Sequence of chain 1.C:
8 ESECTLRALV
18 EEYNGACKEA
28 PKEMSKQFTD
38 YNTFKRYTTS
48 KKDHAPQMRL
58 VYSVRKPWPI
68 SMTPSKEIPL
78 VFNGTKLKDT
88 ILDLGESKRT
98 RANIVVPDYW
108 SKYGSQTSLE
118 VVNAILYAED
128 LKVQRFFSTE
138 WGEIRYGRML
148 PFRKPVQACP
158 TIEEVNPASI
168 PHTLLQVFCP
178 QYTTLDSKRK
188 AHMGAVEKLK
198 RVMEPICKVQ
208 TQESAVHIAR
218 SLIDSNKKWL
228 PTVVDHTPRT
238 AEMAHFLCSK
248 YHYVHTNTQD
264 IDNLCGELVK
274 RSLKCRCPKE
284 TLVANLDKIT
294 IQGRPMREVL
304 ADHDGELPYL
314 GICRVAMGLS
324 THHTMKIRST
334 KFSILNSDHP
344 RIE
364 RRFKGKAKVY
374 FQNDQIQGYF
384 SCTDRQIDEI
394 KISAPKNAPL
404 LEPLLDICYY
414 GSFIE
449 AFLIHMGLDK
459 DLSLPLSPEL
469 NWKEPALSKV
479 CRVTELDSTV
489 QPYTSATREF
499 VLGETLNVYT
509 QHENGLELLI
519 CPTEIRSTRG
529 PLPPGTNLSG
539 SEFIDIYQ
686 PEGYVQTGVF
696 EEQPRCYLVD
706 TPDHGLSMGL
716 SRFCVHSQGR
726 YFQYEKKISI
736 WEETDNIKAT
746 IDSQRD

A small-molecule ligand and the protein it binds are described below.
Small molecule (SMILES): CO[C@@H]1[C@H](O)[C@@H](COP(=O)(O)OP(=O)(O)OP(=O)(O)OC[C@H]2O[C@@H]([n+]3cn(C)c4c(=O)[nH]c(N)nc43)[C@H](O)[C@@H]2O)O[C@H]1n1cnc2c(N)ncnc21

Binding-site contacts:
Ligand atom O2 contacts residue LYS42 of chain 1.C at 3.8 Å.
Ligand atom C4 contacts residue ILE671 of chain 1.B at 3.9 Å (hydrophobic).
Ligand atom N4 contacts residue VAL669 of chain 1.B at 3.9 Å.
Ligand atom O2 contacts residue GLU673 of chain 1.B at 3.4 Å.
Ligand atom O16 contacts residue G1 of chain 1.G at 1.6 Å.
Ligand atom C1 contacts residue ARG217 of chain 1.C at 4.0 Å.
Ligand atom C7 contacts residue ILE671 of chain 1.B at 4.0 Å (hydrophobic).
Ligand atom C20 contacts residue G1 of chain 1.G at 3.2 Å.
Ligand atom N4 contacts residue LEU670 of chain 1.B at 3.2 Å (h-bond).
Ligand atom N9 contacts residue G1 of chain 1.G at 3.1 Å.
Ligand atom C19 contacts residue G1 of chain 1.G at 3.1 Å.
Ligand atom N1 contacts residue LEU670 of chain 1.B at 3.2 Å.
Ligand atom N8 contacts residue G1 of chain 1.G at 3.0 Å (h-bond).
Ligand atom C5 contacts residue LEU670 of chain 1.B at 3.3 Å (hydrophobic).
Ligand atom C6 contacts residue LEU670 of chain 1.B at 3.2 Å (hydrophobic).
Ligand atom N3 contacts residue ILE671 of chain 1.B at 4.0 Å.
Ligand atom C2 contacts residue LEU670 of chain 1.B at 3.5 Å (hydrophobic).
Ligand atom C22 contacts residue G1 of chain 1.G at 3.5 Å.
Ligand atom C13 contacts residue G1 of chain 1.G at 4.1 Å.
Ligand atom O4 contacts residue LYS42 of chain 1.C at 2.2 Å (salt-bridge).
Ligand atom O1 contacts residue ARG217 of chain 1.C at 3.1 Å (salt-bridge).
Ligand atom N7 contacts residue G1 of chain 1.G at 3.7 Å.
Ligand atom O3 contacts residue ILE671 of chain 1.B at 3.2 Å (h-bond).
Ligand atom C14 contacts residue G1 of chain 1.G at 2.9 Å.
Ligand atom N3 contacts residue LEU670 of chain 1.B at 4.1 Å.
Ligand atom N6 contacts residue G1 of chain 1.G at 4.0 Å.
Ligand atom N10 contacts residue G1 of chain 1.G at 3.1 Å.
Ligand atom C10 contacts residue GLU673 of chain 1.B at 3.9 Å.
Ligand atom C1 contacts residue LEU670 of chain 1.B at 3.5 Å (hydrophobic).
Ligand atom C3 contacts residue ARG217 of chain 1.C at 3.2 Å.
Ligand atom C18 contacts residue G1 of chain 1.G at 3.1 Å.
Ligand atom O8 contacts residue ILE671 of chain 1.B at 4.0 Å.
Ligand atom O3 contacts residue GLU673 of chain 1.B at 3.9 Å.
Ligand atom N5 contacts residue LEU670 of chain 1.B at 3.4 Å (h-bond).
Ligand atom C15 contacts residue G1 of chain 1.G at 3.5 Å.
Ligand atom C21 contacts residue G1 of chain 1.G at 3.3 Å.
Ligand atom O17 contacts residue G1 of chain 1.G at 3.6 Å.
Ligand atom N2 contacts residue ARG217 of chain 1.C at 4.0 Å.
Ligand atom O3 contacts residue GLN672 of chain 1.B at 3.5 Å.
Ligand atom C8 contacts residue LYS42 of chain 1.C at 3.7 Å.

Sequence of chain 1.B:
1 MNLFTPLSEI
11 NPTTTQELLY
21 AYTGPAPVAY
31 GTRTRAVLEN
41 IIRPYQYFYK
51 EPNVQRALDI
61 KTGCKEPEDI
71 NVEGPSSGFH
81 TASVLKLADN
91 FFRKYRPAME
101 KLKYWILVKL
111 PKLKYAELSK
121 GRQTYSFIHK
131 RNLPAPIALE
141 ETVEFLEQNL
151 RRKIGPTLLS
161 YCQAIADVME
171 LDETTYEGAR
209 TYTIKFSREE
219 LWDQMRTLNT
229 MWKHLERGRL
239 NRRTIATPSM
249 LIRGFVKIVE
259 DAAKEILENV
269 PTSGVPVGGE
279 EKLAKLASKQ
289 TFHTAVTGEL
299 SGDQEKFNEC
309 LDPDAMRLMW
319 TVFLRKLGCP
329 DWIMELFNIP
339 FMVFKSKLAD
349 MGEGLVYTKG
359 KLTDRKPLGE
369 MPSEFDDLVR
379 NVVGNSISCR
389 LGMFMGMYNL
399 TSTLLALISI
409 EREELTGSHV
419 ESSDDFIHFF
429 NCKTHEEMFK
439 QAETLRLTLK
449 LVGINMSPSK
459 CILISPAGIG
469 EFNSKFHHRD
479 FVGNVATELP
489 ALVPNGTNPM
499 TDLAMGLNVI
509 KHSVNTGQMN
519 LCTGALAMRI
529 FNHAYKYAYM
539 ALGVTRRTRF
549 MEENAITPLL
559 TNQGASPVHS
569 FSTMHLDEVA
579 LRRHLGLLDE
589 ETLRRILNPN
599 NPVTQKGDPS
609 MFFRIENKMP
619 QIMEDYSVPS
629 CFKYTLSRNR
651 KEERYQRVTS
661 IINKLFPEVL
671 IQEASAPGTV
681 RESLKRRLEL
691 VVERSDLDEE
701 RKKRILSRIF